Binding-site contacts:
Ligand atom O3G contacts residue VAL250 of chain 1.H at 2.9 Å (h-bond).
Ligand atom O1B contacts residue SER252 of chain 1.H at 3.4 Å.
Ligand atom O2G contacts residue VAL250 of chain 1.H at 3.6 Å (h-bond).
Ligand atom N2 contacts residue TYR390 of chain 1.H at 3.5 Å.
Ligand atom O2B contacts residue SER252 of chain 1.H at 3.3 Å (h-bond).
Ligand atom O2B contacts residue LEU253 of chain 1.H at 3.2 Å (h-bond).
Ligand atom O2B contacts residue ASP458 of chain 1.H at 2.6 Å (salt-bridge).
Ligand atom O2A contacts residue ASP249 of chain 1.H at 3.1 Å (salt-bridge).
Ligand atom PA contacts residue MG1 of chain 1.MA at 3.3 Å.
Ligand atom O1A contacts residue LYS383 of chain 1.H at 3.1 Å (salt-bridge).
Ligand atom O2G contacts residue EDO1 of chain 1.SA at 3.4 Å.
Ligand atom O1B contacts residue ASN387 of chain 1.H at 3.2 Å (h-bond).
Ligand atom PB contacts residue SER252 of chain 1.H at 3.6 Å.
Ligand atom O3B contacts residue MN1 of chain 1.LA at 3.6 Å.
Ligand atom PB contacts residue MN1 of chain 1.LA at 3.2 Å.
Ligand atom N2 contacts residue ASN387 of chain 1.H at 3.4 Å (h-bond).
Ligand atom O2B contacts residue VAL250 of chain 1.H at 2.9 Å (h-bond).
Ligand atom O1G contacts residue LYS383 of chain 1.H at 2.9 Å (salt-bridge).
Ligand atom O2A contacts residue ASP458 of chain 1.H at 2.4 Å (salt-bridge).
Ligand atom O3G contacts residue MN1 of chain 1.LA at 1.9 Å.
Ligand atom O3' contacts residue LEU253 of chain 1.H at 3.5 Å (h-bond).
Ligand atom O2G contacts residue ASN251 of chain 1.H at 3.4 Å.
Ligand atom O3' contacts residue TYR254 of chain 1.H at 3.1 Å (h-bond).
Ligand atom O3A contacts residue LYS383 of chain 1.H at 3.2 Å.
Ligand atom C5' contacts residue ASP458 of chain 1.H at 3.4 Å.
Ligand atom O2G contacts residue SER252 of chain 1.H at 3.1 Å (h-bond).
Ligand atom C2' contacts residue ASN387 of chain 1.H at 3.4 Å.
Ligand atom O3G contacts residue ASP458 of chain 1.H at 3.5 Å (salt-bridge).
Ligand atom O2A contacts residue MG1 of chain 1.MA at 2.3 Å.
Ligand atom O3G contacts residue ASP249 of chain 1.H at 2.7 Å (salt-bridge).
Ligand atom O3B contacts residue SER252 of chain 1.H at 3.4 Å (h-bond).
Ligand atom C2' contacts residue TYR254 of chain 1.H at 3.5 Å (hydrophobic).
Ligand atom O2A contacts residue MN1 of chain 1.LA at 2.0 Å.
Ligand atom O3' contacts residue ASN387 of chain 1.H at 3.2 Å (h-bond).
Ligand atom C3' contacts residue ASN387 of chain 1.H at 3.5 Å.
Ligand atom O2B contacts residue MN1 of chain 1.LA at 2.0 Å.
Ligand atom O2G contacts residue LYS371 of chain 1.H at 2.7 Å (salt-bridge).
Ligand atom PA contacts residue MN1 of chain 1.LA at 3.3 Å.
Ligand atom PG contacts residue MN1 of chain 1.LA at 3.3 Å.
Ligand atom O3A contacts residue MN1 of chain 1.LA at 3.5 Å.

This small molecule binds to this protein.
Small molecule (SMILES): Nc1nc2c(ncn2[C@H]2C[C@H](O)[C@@H](CO[P](=O)(O)O[P](=O)(O)OP(=O)(O)O)O2)c(=O)[nH]1

Sequence of chain 1.H:
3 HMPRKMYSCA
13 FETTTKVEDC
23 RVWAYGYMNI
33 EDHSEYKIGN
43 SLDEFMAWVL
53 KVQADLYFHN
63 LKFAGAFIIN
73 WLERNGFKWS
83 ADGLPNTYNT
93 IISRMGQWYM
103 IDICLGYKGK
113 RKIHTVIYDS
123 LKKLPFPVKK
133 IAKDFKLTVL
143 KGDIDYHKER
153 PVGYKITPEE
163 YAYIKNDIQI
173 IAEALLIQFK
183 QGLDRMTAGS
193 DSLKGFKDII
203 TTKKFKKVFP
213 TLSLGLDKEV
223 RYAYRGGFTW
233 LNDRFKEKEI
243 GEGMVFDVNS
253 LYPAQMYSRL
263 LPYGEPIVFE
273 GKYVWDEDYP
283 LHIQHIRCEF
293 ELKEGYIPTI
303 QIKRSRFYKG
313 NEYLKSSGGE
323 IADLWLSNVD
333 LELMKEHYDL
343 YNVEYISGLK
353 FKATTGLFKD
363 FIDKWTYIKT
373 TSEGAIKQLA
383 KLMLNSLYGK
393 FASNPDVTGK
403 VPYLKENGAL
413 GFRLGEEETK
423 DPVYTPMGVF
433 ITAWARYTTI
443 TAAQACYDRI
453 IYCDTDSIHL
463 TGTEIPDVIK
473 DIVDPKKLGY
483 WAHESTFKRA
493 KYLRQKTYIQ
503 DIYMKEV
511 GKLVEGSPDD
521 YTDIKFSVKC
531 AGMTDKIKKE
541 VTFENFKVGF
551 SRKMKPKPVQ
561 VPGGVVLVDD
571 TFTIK